Sequence of chain 1.A:
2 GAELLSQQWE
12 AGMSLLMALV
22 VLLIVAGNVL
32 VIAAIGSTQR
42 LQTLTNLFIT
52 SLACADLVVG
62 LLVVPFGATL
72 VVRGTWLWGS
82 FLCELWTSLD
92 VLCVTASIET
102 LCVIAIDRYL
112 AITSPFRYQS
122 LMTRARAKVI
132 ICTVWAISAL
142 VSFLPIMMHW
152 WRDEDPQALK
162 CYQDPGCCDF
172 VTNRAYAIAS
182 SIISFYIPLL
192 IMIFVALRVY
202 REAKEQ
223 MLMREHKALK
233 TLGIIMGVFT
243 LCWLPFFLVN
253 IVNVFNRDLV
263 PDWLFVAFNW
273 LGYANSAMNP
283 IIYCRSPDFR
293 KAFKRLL

Binding-site contacts:
Ligand atom N12 contacts residue TYR275 of chain 1.A at 3.4 Å (h-bond).
Ligand atom C4 contacts residue VAL92 of chain 1.A at 3.8 Å (hydrophobic).
Ligand atom C26 contacts residue ASN252 of chain 1.A at 3.4 Å.
Ligand atom N12 contacts residue ASP91 of chain 1.A at 2.7 Å (salt-bridge).
Ligand atom C20 contacts residue SER181 of chain 1.A at 3.4 Å.
Ligand atom C6 contacts residue PHE249 of chain 1.A at 3.4 Å (hydrophobic).
Ligand atom C11 contacts residue VAL92 of chain 1.A at 4.0 Å (hydrophobic).
Ligand atom C11 contacts residue PHE248 of chain 1.A at 4.0 Å (hydrophobic).
Ligand atom C15 contacts residue TRP245 of chain 1.A at 4.1 Å (hydrophobic).
Ligand atom C15 contacts residue VAL95 of chain 1.A at 3.9 Å (hydrophobic).
Ligand atom C20 contacts residue SER182 of chain 1.A at 3.9 Å.
Ligand atom C6 contacts residue SER185 of chain 1.A at 3.9 Å.
Ligand atom N10 contacts residue PHE248 of chain 1.A at 4.1 Å.
Ligand atom C2 contacts residue PHE249 of chain 1.A at 4.0 Å (hydrophobic).
Ligand atom C10 contacts residue ASP91 of chain 1.A at 3.2 Å.
Ligand atom C28 contacts residue SER182 of chain 1.A at 4.0 Å.
Ligand atom C13 contacts residue ASN271 of chain 1.A at 3.2 Å.
Ligand atom N12 contacts residue ASN271 of chain 1.A at 3.0 Å (h-bond).
Ligand atom C5 contacts residue PHE249 of chain 1.A at 3.5 Å (hydrophobic).
Ligand atom C28 contacts residue ALA178 of chain 1.A at 3.9 Å (hydrophobic).
Ligand atom C15 contacts residue ASP91 of chain 1.A at 3.3 Å.
Ligand atom C8 contacts residue ASP91 of chain 1.A at 3.4 Å.
Ligand atom C24 contacts residue ASN252 of chain 1.A at 3.9 Å.
Ligand atom N11 contacts residue PHE171 of chain 1.A at 3.7 Å.
Ligand atom C6 contacts residue SER181 of chain 1.A at 4.0 Å.
Ligand atom C26 contacts residue TYR177 of chain 1.A at 4.0 Å (hydrophobic).
Ligand atom C4 contacts residue PHE249 of chain 1.A at 3.8 Å (hydrophobic).
Ligand atom C13 contacts residue ASP91 of chain 1.A at 3.3 Å.
Ligand atom C28 contacts residue TYR177 of chain 1.A at 3.7 Å (hydrophobic).
Ligand atom C24 contacts residue PHE171 of chain 1.A at 3.5 Å (hydrophobic).
Ligand atom C22 contacts residue PHE171 of chain 1.A at 3.7 Å (hydrophobic).
Ligand atom C26 contacts residue PHE171 of chain 1.A at 4.1 Å (hydrophobic).
Ligand atom C28 contacts residue SER181 of chain 1.A at 3.7 Å.
Ligand atom N10 contacts residue ASP91 of chain 1.A at 4.0 Å.
Ligand atom C28 contacts residue ASN252 of chain 1.A at 3.4 Å.
Ligand atom C20 contacts residue ASN252 of chain 1.A at 4.0 Å.
Ligand atom C10 contacts residue PHE248 of chain 1.A at 3.9 Å (hydrophobic).
Ligand atom N11 contacts residue PHE248 of chain 1.A at 3.9 Å.
Ligand atom C10 contacts residue ASN271 of chain 1.A at 3.2 Å.
Ligand atom C13 contacts residue TRP245 of chain 1.A at 3.3 Å (hydrophobic).

A protein and the small-molecule ligand that binds it are described below.
Small molecule (SMILES): Cc1cc(N2CCNCC2)nc2ccccc12